Binding-site contacts:
Ligand atom N5 contacts residue PHE31 of chain 1.A at 3.6 Å.
Ligand atom N5 contacts residue TYR93 of chain 1.A at 3.9 Å.
Ligand atom C5 contacts residue ASN87 of chain 1.A at 3.8 Å.
Ligand atom C41 contacts residue VAL36 of chain 1.A at 3.7 Å (hydrophobic).
Ligand atom C12 contacts residue ILE40 of chain 1.A at 3.8 Å (hydrophobic).
Ligand atom C2 contacts residue TYR93 of chain 1.A at 3.4 Å (hydrophobic).
Ligand atom O1 contacts residue ASN87 of chain 1.A at 3.7 Å.
Ligand atom C39 contacts residue ILE40 of chain 1.A at 3.7 Å (hydrophobic).
Ligand atom C9 contacts residue TYR86 of chain 1.A at 3.5 Å (hydrophobic).
Ligand atom N contacts residue ASN87 of chain 1.A at 3.1 Å (h-bond).
Ligand atom O1 contacts residue THR91 of chain 1.A at 3.6 Å.
Ligand atom C11 contacts residue VAL36 of chain 1.A at 3.8 Å (hydrophobic).
Ligand atom C contacts residue TYR93 of chain 1.A at 3.6 Å (hydrophobic).
Ligand atom S contacts residue TYR93 of chain 1.A at 3.5 Å (h-bond).
Ligand atom O1 contacts residue ARG88 of chain 1.A at 3.1 Å (salt-bridge).
Ligand atom C41 contacts residue PHE32 of chain 1.A at 3.7 Å (hydrophobic).
Ligand atom S contacts residue ILE40 of chain 1.A at 3.5 Å (h-bond).
Ligand atom C13 contacts residue TYR93 of chain 1.A at 3.5 Å (hydrophobic).
Ligand atom C15 contacts residue PHE31 of chain 1.A at 3.7 Å (hydrophobic).
Ligand atom C contacts residue VAL36 of chain 1.A at 3.8 Å (hydrophobic).
Ligand atom C40 contacts residue VAL36 of chain 1.A at 3.3 Å (hydrophobic).
Ligand atom C4 contacts residue ASN87 of chain 1.A at 3.8 Å.
Ligand atom C15 contacts residue TYR93 of chain 1.A at 3.6 Å (hydrophobic).
Ligand atom C3 contacts residue TYR93 of chain 1.A at 3.7 Å (hydrophobic).
Ligand atom C9 contacts residue ASN87 of chain 1.A at 3.6 Å.
Ligand atom C contacts residue ASN87 of chain 1.A at 3.9 Å.
Ligand atom N1 contacts residue ILE40 of chain 1.A at 2.8 Å (h-bond).
Ligand atom C10 contacts residue TYR93 of chain 1.A at 3.8 Å (hydrophobic).
Ligand atom C17 contacts residue ILE40 of chain 1.A at 3.8 Å (hydrophobic).
Ligand atom C10 contacts residue ASN87 of chain 1.A at 2.9 Å.
Ligand atom C1 contacts residue TYR93 of chain 1.A at 3.6 Å (hydrophobic).
Ligand atom C3 contacts residue ASN87 of chain 1.A at 3.7 Å.
Ligand atom N5 contacts residue VAL36 of chain 1.A at 3.3 Å.
Ligand atom C40 contacts residue PHE31 of chain 1.A at 3.1 Å (hydrophobic).
Ligand atom O contacts residue ALA83 of chain 1.A at 3.9 Å.
Ligand atom C4 contacts residue ILE40 of chain 1.A at 3.7 Å (hydrophobic).
Ligand atom C41 contacts residue PHE31 of chain 1.A at 3.3 Å (hydrophobic).
Ligand atom O contacts residue ASN87 of chain 1.A at 2.9 Å (h-bond).
Ligand atom C11 contacts residue TYR93 of chain 1.A at 3.6 Å (hydrophobic).
Ligand atom N1 contacts residue ALA41 of chain 1.A at 3.5 Å.

Sequence of chain 1.A:
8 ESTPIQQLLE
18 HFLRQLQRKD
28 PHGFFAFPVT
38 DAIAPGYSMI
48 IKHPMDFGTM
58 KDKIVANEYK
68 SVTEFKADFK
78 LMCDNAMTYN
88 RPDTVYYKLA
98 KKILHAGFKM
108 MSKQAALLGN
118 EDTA

The protein below binds the small molecule below.
Small molecule (SMILES): [H]/N=C(\NC1CCS(=O)(=O)CC1)c1cc2c(=O)n(C)cc(-c3ccc(OCC(=O)NCCCCCCOc4cccc5c4C(=O)N([C@H]4CCC(=O)NC4=O)C5=O)c(OC)c3)c2s1